A protein and the small-molecule ligand that binds it are described below.
Small molecule (SMILES): C[S@@H](CCCN)C[C@H]1O[C@@H](n2cnc3c(N)ncnc32)[C@H](O)[C@@H]1O

Sequence of chain 1.D:
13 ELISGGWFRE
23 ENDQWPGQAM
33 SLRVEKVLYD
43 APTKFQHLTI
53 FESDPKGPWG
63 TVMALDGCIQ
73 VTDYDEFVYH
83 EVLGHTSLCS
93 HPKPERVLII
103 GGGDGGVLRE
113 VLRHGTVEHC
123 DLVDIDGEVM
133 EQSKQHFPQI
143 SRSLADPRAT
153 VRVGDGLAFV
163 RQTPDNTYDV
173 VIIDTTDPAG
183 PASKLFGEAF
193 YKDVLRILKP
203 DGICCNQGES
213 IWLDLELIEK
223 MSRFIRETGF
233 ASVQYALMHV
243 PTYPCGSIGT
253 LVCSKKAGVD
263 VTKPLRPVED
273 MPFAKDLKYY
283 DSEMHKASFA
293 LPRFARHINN

Binding-site contacts:
Ligand atom N contacts residue HIS82 of chain 1.D at 2.8 Å (h-bond).
Ligand atom CE contacts residue MET65 of chain 1.D at 3.6 Å (hydrophobic).
Ligand atom CA contacts residue HIS82 of chain 1.D at 3.6 Å.
Ligand atom C3' contacts residue ASP126 of chain 1.D at 3.5 Å.
Ligand atom CA contacts residue TYR81 of chain 1.D at 3.7 Å (hydrophobic).
Ligand atom C4 contacts residue ILE127 of chain 1.D at 3.6 Å (hydrophobic).
Ligand atom C5' contacts residue THR177 of chain 1.D at 3.7 Å.
Ligand atom N3 contacts residue ILE127 of chain 1.D at 3.3 Å (h-bond).
Ligand atom CE contacts residue LEU67 of chain 1.D at 3.6 Å (hydrophobic).
Ligand atom O3' contacts residue VAL131 of chain 1.D at 3.6 Å.
Ligand atom N6 contacts residue PRO183 of chain 1.D at 3.1 Å (h-bond).
Ligand atom CA contacts residue ASP176 of chain 1.D at 3.6 Å.
Ligand atom C5' contacts residue ASP176 of chain 1.D at 3.6 Å.
Ligand atom C5 contacts residue ILE127 of chain 1.D at 3.6 Å (hydrophobic).
Ligand atom C4' contacts residue ASP126 of chain 1.D at 3.6 Å.
Ligand atom CB contacts residue GLN72 of chain 1.D at 3.5 Å.
Ligand atom O4' contacts residue ASP176 of chain 1.D at 3.5 Å (salt-bridge).
Ligand atom O2' contacts residue ASP128 of chain 1.D at 3.6 Å.
Ligand atom C2' contacts residue ASP126 of chain 1.D at 3.6 Å.
Ligand atom N contacts residue ASP106 of chain 1.D at 2.7 Å (salt-bridge).
Ligand atom N1 contacts residue GLY158 of chain 1.D at 3.0 Å (h-bond).
Ligand atom C1' contacts residue ASP126 of chain 1.D at 3.6 Å.
Ligand atom N1 contacts residue ASP157 of chain 1.D at 3.4 Å (salt-bridge).
Ligand atom CG contacts residue GLN72 of chain 1.D at 3.4 Å.
Ligand atom C2 contacts residue ILE127 of chain 1.D at 3.4 Å (hydrophobic).
Ligand atom N6 contacts residue ASP157 of chain 1.D at 2.8 Å (salt-bridge).
Ligand atom SD contacts residue ASP106 of chain 1.D at 3.6 Å (salt-bridge).
Ligand atom N3 contacts residue GLY103 of chain 1.D at 3.5 Å.
Ligand atom O2' contacts residue ASP126 of chain 1.D at 2.8 Å (salt-bridge).
Ligand atom O2' contacts residue GLN48 of chain 1.D at 3.0 Å (h-bond).
Ligand atom C4' contacts residue ASP176 of chain 1.D at 3.6 Å.
Ligand atom O4' contacts residue THR177 of chain 1.D at 3.5 Å.
Ligand atom N contacts residue ASP176 of chain 1.D at 3.0 Å (salt-bridge).
Ligand atom CE contacts residue GLN72 of chain 1.D at 3.6 Å.
Ligand atom C6 contacts residue ASP157 of chain 1.D at 3.4 Å.
Ligand atom N7 contacts residue PRO183 of chain 1.D at 3.3 Å (h-bond).
Ligand atom N3 contacts residue ASP126 of chain 1.D at 3.7 Å.
Ligand atom C2 contacts residue GLY158 of chain 1.D at 3.6 Å.
Ligand atom CG contacts residue ASP176 of chain 1.D at 3.5 Å.
Ligand atom O3' contacts residue ASP126 of chain 1.D at 2.6 Å (salt-bridge).